Sequence of chain 1.C:
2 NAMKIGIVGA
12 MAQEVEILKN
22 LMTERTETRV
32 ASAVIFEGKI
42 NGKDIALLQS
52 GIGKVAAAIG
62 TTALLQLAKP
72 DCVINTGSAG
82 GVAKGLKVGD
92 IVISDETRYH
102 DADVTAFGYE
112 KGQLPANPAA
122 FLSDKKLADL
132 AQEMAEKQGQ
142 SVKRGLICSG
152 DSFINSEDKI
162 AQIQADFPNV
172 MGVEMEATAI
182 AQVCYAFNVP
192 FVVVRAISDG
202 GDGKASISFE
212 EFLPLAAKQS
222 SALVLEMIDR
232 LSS

The protein below binds the small molecule below.
Small molecule (SMILES): N[C@@H](CCS)C(=O)O

Sequence of chain 1.D:
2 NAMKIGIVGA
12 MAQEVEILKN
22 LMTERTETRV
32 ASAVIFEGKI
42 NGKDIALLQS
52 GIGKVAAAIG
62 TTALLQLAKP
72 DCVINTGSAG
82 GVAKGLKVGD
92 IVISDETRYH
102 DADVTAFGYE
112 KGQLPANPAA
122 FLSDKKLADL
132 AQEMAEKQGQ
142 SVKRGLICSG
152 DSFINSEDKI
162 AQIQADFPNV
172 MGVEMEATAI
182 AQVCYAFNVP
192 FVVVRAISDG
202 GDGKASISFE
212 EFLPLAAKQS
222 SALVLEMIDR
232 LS

Binding-site contacts:
Ligand atom CG contacts residue PHE108 of chain 1.C at 4.2 Å (hydrophobic).
Ligand atom O contacts residue MET12 of chain 1.D at 4.0 Å.
Ligand atom CG contacts residue ILE53 of chain 1.D at 3.9 Å (hydrophobic).
Ligand atom OXT contacts residue PHE108 of chain 1.C at 4.3 Å.
Ligand atom SD contacts residue PHE210 of chain 1.D at 4.5 Å.
Ligand atom SD contacts residue ILE53 of chain 1.D at 4.0 Å.
Ligand atom CB contacts residue PHE210 of chain 1.D at 3.8 Å (hydrophobic).
Ligand atom CG contacts residue MET12 of chain 1.D at 4.4 Å (hydrophobic).
Ligand atom SD contacts residue PHE108 of chain 1.C at 3.5 Å.
Ligand atom OXT contacts residue GLU211 of chain 1.D at 4.1 Å.
Ligand atom SD contacts residue VAL105 of chain 1.C at 4.2 Å.
Ligand atom O contacts residue PHE210 of chain 1.D at 4.1 Å.
Ligand atom CA contacts residue PHE108 of chain 1.C at 4.0 Å (hydrophobic).
Ligand atom O contacts residue GLN14 of chain 1.D at 4.4 Å.
Ligand atom CB contacts residue MET12 of chain 1.D at 3.8 Å (hydrophobic).
Ligand atom N contacts residue TYR110 of chain 1.C at 4.2 Å.
Ligand atom C contacts residue PHE210 of chain 1.D at 4.4 Å (hydrophobic).